Sequence of chain 1.C:
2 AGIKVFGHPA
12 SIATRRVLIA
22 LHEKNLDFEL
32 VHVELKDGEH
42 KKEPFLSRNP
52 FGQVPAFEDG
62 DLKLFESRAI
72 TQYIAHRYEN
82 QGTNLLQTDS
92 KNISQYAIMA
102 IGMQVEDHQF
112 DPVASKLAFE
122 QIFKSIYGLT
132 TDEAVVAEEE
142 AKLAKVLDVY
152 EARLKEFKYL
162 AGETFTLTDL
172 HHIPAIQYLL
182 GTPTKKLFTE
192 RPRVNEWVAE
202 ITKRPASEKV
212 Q

Binding-site contacts:
Ligand atom O3 contacts residue TYR74 of chain 1.C at 3.6 Å.
Ligand atom C9 contacts residue TYR97 of chain 1.D at 3.2 Å (hydrophobic).
Ligand atom O2 contacts residue TYR97 of chain 1.D at 3.6 Å.
Ligand atom O6 contacts residue TYR97 of chain 1.C at 3.2 Å.
Ligand atom C13 contacts residue TYR97 of chain 1.C at 3.3 Å (hydrophobic).
Ligand atom C15 contacts residue HIS77 of chain 1.D at 3.6 Å.
Ligand atom C7 contacts residue GLN73 of chain 1.C at 3.2 Å.
Ligand atom O3 contacts residue ILE94 of chain 1.D at 3.4 Å (h-bond).
Ligand atom C14 contacts residue HIS77 of chain 1.D at 3.5 Å.
Ligand atom C16 contacts residue HIS77 of chain 1.C at 3.6 Å.
Ligand atom O2 contacts residue HIS77 of chain 1.C at 3.4 Å.
Ligand atom C6 contacts residue GLN73 of chain 1.C at 3.5 Å.
Ligand atom C16 contacts residue TYR97 of chain 1.C at 3.6 Å (hydrophobic).
Ligand atom O1 contacts residue HIS77 of chain 1.C at 3.6 Å.
Ligand atom C8 contacts residue TYR97 of chain 1.D at 3.3 Å (hydrophobic).
Ligand atom C3 contacts residue HIS77 of chain 1.C at 3.1 Å.
Ligand atom C8 contacts residue GLN73 of chain 1.C at 2.8 Å.
Ligand atom O5 contacts residue HIS77 of chain 1.D at 3.3 Å (h-bond).
Ligand atom C15 contacts residue TYR97 of chain 1.C at 3.5 Å (hydrophobic).
Ligand atom O4 contacts residue ALA101 of chain 1.D at 3.1 Å.
Ligand atom C4 contacts residue TYR97 of chain 1.D at 3.6 Å (hydrophobic).
Ligand atom C4 contacts residue HIS77 of chain 1.C at 3.3 Å.
Ligand atom C11 contacts residue HIS77 of chain 1.D at 3.6 Å.
Ligand atom C12 contacts residue TYR97 of chain 1.C at 3.4 Å (hydrophobic).
Ligand atom O4 contacts residue GLN73 of chain 1.C at 3.0 Å (h-bond).
Ligand atom O6 contacts residue HIS77 of chain 1.D at 3.5 Å.
Ligand atom C5 contacts residue TYR97 of chain 1.D at 3.5 Å (hydrophobic).
Ligand atom O1 contacts residue TYR97 of chain 1.D at 3.3 Å.
Ligand atom O7 contacts residue HIS77 of chain 1.C at 3.2 Å (h-bond).
Ligand atom C14 contacts residue TYR97 of chain 1.C at 3.3 Å (hydrophobic).
Ligand atom C10 contacts residue TYR97 of chain 1.D at 3.2 Å (hydrophobic).
Ligand atom O5 contacts residue TYR97 of chain 1.C at 3.3 Å.
Ligand atom C12 contacts residue TYR97 of chain 1.D at 3.6 Å (hydrophobic).
Ligand atom C2 contacts residue HIS77 of chain 1.C at 3.3 Å.
Ligand atom C13 contacts residue HIS77 of chain 1.D at 3.2 Å.
Ligand atom O1 contacts residue TYR97 of chain 1.C at 3.3 Å (h-bond).
Ligand atom C7 contacts residue ALA101 of chain 1.D at 3.6 Å (hydrophobic).
Ligand atom C10 contacts residue HIS77 of chain 1.C at 3.6 Å.
Ligand atom C12 contacts residue HIS77 of chain 1.D at 3.3 Å.
Ligand atom C11 contacts residue TYR97 of chain 1.C at 3.6 Å (hydrophobic).

Sequence of chain 1.D:
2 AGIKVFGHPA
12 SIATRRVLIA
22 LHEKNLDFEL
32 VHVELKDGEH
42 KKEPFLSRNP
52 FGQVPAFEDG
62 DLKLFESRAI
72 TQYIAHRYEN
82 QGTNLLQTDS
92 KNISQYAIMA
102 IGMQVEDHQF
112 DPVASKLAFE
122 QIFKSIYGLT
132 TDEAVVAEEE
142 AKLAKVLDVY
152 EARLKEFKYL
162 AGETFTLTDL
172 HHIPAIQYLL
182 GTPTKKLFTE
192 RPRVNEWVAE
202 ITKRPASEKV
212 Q

The protein below binds the small molecule below.
Small molecule (SMILES): C[C@@H]1O[C@@H](Oc2c(-c3ccc(O)c(O)c3)oc3cc(O)cc(O)c3c2=O)[C@H](O)[C@H](O)[C@H]1O